Sequence of chain 1.A:
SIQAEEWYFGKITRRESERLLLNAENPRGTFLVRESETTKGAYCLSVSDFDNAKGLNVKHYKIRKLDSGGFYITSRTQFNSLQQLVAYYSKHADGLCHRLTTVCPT

A small-molecule ligand and the protein it binds are described below.
Small molecule (SMILES): CC(=O)N[C@@H](Cc1ccc(C(F)(F)P(=O)(O)O)cc1)C(=O)N[C@H]1CCCCN(Cc2ccc(-c3ccccc3)cc2)C1=O

Binding-site contacts:
Ligand atom N23 contacts residue HIS60 of chain 1.A at 3.0 Å (h-bond).
Ligand atom C46 contacts residue TYR61 of chain 1.A at 3.6 Å (hydrophobic).
Ligand atom C28 contacts residue ARG14 of chain 1.A at 3.1 Å.
Ligand atom C6 contacts residue HIS60 of chain 1.A at 3.2 Å.
Ligand atom C71 contacts residue GLY95 of chain 1.A at 3.6 Å.
Ligand atom C72 contacts residue LEU96 of chain 1.A at 3.9 Å (hydrophobic).
Ligand atom O27 contacts residue ARG14 of chain 1.A at 2.6 Å (salt-bridge).
Ligand atom C22 contacts residue HIS60 of chain 1.A at 3.7 Å.
Ligand atom O17 contacts residue ARG34 of chain 1.A at 2.9 Å (salt-bridge).
Ligand atom C72 contacts residue GLY95 of chain 1.A at 3.7 Å.
Ligand atom O15 contacts residue ARG34 of chain 1.A at 3.0 Å (salt-bridge).
Ligand atom C70 contacts residue GLY95 of chain 1.A at 3.4 Å.
Ligand atom C68 contacts residue GLY95 of chain 1.A at 3.8 Å.
Ligand atom F12 contacts residue CYS44 of chain 1.A at 3.1 Å.
Ligand atom C5 contacts residue LYS62 of chain 1.A at 3.9 Å.
Ligand atom C59 contacts residue ILE73 of chain 1.A at 3.8 Å (hydrophobic).
Ligand atom C1 contacts residue HIS60 of chain 1.A at 3.9 Å.
Ligand atom C49 contacts residue HIS60 of chain 1.A at 3.8 Å.
Ligand atom C26 contacts residue ARG14 of chain 1.A at 3.1 Å.
Ligand atom P14 contacts residue ARG34 of chain 1.A at 3.9 Å.
Ligand atom C72 contacts residue ILE73 of chain 1.A at 3.8 Å (hydrophobic).
Ligand atom F12 contacts residue SER36 of chain 1.A at 3.8 Å.
Ligand atom F13 contacts residue SER36 of chain 1.A at 2.8 Å.
Ligand atom C71 contacts residue LEU96 of chain 1.A at 3.8 Å (hydrophobic).
Ligand atom C69 contacts residue GLY95 of chain 1.A at 3.6 Å.
Ligand atom C18 contacts residue HIS60 of chain 1.A at 3.6 Å.
Ligand atom C59 contacts residue TYR61 of chain 1.A at 3.9 Å (hydrophobic).
Ligand atom C11 contacts residue SER36 of chain 1.A at 3.8 Å.
Ligand atom C19 contacts residue HIS60 of chain 1.A at 3.4 Å.
Ligand atom O17 contacts residue ARG14 of chain 1.A at 2.7 Å (salt-bridge).
Ligand atom O15 contacts residue GLU37 of chain 1.A at 2.7 Å (salt-bridge).
Ligand atom C67 contacts residue GLY95 of chain 1.A at 3.9 Å.
Ligand atom C70 contacts residue TYR89 of chain 1.A at 3.8 Å (hydrophobic).
Ligand atom C69 contacts residue THR74 of chain 1.A at 3.8 Å.
Ligand atom C49 contacts residue TYR61 of chain 1.A at 3.6 Å (hydrophobic).
Ligand atom O16 contacts residue THR38 of chain 1.A at 3.7 Å.
Ligand atom C5 contacts residue CYS44 of chain 1.A at 3.7 Å (hydrophobic).
Ligand atom O15 contacts residue SER36 of chain 1.A at 3.6 Å.
Ligand atom C6 contacts residue LYS62 of chain 1.A at 3.5 Å.
Ligand atom C70 contacts residue ASP94 of chain 1.A at 3.9 Å.